Binding-site contacts:
Ligand atom C4 contacts residue TRP34 of chain 1.H at 3.5 Å (hydrophobic).
Ligand atom O6 contacts residue ASP18 of chain 1.I at 4.2 Å.
Ligand atom C2 contacts residue ASN32 of chain 1.H at 4.1 Å.
Ligand atom O2 contacts residue ASN32 of chain 1.H at 4.5 Å.
Ligand atom C3 contacts residue TRP34 of chain 1.H at 3.6 Å (hydrophobic).
Ligand atom C5 contacts residue TRP34 of chain 1.H at 4.3 Å (hydrophobic).
Ligand atom O6 contacts residue TYR14 of chain 1.I at 3.6 Å.
Ligand atom O5 contacts residue TRP34 of chain 1.H at 3.2 Å (h-bond).
Ligand atom O6 contacts residue TRP34 of chain 1.H at 3.2 Å (h-bond).
Ligand atom O6 contacts residue ASN35 of chain 1.H at 2.9 Å (h-bond).
Ligand atom O5 contacts residue ARG33 of chain 1.H at 3.9 Å.
Ligand atom O3 contacts residue TRP34 of chain 1.I at 4.3 Å.
Ligand atom C6 contacts residue TYR14 of chain 1.I at 4.4 Å (hydrophobic).
Ligand atom C6 contacts residue TRP34 of chain 1.H at 4.2 Å (hydrophobic).
Ligand atom C6 contacts residue ASN35 of chain 1.H at 3.6 Å.
Ligand atom O6 contacts residue ARG33 of chain 1.H at 3.6 Å.
Ligand atom O4 contacts residue ARG33 of chain 1.H at 3.2 Å.
Ligand atom C4 contacts residue ASP18 of chain 1.I at 3.3 Å.
Ligand atom C5 contacts residue TRP34 of chain 1.I at 3.8 Å (hydrophobic).
Ligand atom C1 contacts residue ASN32 of chain 1.H at 3.8 Å.
Ligand atom C5 contacts residue ASP18 of chain 1.I at 4.4 Å.
Ligand atom O3 contacts residue TRP34 of chain 1.H at 4.1 Å.
Ligand atom O5 contacts residue ASN32 of chain 1.H at 4.1 Å.
Ligand atom O6 contacts residue TRP34 of chain 1.H at 3.8 Å.
Ligand atom C5 contacts residue TRP34 of chain 1.H at 3.6 Å (hydrophobic).
Ligand atom C1 contacts residue TRP34 of chain 1.H at 4.0 Å (hydrophobic).
Ligand atom C1 contacts residue ARG33 of chain 1.H at 4.5 Å.
Ligand atom C6 contacts residue ASP18 of chain 1.I at 4.4 Å.
Ligand atom C3 contacts residue ASP18 of chain 1.I at 4.2 Å.
Ligand atom C6 contacts residue TRP34 of chain 1.H at 3.7 Å (hydrophobic).
Ligand atom C6 contacts residue TRP34 of chain 1.I at 3.3 Å (hydrophobic).
Ligand atom O3 contacts residue ASP18 of chain 1.I at 3.9 Å.
Ligand atom C4 contacts residue TRP34 of chain 1.I at 4.0 Å (hydrophobic).
Ligand atom O4 contacts residue ASP18 of chain 1.I at 2.7 Å (salt-bridge).

The small molecule below binds the protein below.
Small molecule (SMILES): OC[C@H]1O[C@H](O[C@@H]2[C@H](O)[C@@H](O)[C@H](O)O[C@@H]2CO)[C@H](O)[C@@H](O)[C@H]1O

Sequence of chain 1.H:
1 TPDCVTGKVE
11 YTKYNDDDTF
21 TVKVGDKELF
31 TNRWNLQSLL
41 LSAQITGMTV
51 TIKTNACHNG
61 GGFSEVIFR

Sequence of chain 1.I:
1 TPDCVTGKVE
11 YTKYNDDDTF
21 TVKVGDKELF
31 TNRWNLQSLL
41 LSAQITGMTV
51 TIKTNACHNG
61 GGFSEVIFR